Sequence of chain 33.Y:
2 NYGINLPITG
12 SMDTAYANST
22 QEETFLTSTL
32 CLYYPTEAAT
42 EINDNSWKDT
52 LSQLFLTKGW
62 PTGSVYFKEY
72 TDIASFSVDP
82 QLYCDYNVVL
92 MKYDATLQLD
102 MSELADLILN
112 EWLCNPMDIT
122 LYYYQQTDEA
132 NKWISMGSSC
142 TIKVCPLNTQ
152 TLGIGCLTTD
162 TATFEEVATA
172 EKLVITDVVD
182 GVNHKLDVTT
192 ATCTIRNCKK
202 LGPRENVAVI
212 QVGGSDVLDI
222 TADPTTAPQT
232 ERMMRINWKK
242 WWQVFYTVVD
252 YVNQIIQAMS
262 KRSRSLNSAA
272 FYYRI

Binding-site contacts:
Ligand atom O5 contacts residue ASN19 of chain 33.Y at 2.2 Å (h-bond).
Ligand atom C4 contacts residue ASN19 of chain 33.Y at 4.5 Å.
Ligand atom C8 contacts residue TYR17 of chain 33.Y at 4.0 Å (hydrophobic).
Ligand atom C1 contacts residue ASN19 of chain 33.Y at 1.9 Å.
Ligand atom C3 contacts residue ASN19 of chain 33.Y at 4.4 Å.
Ligand atom C2 contacts residue ASN19 of chain 33.Y at 3.4 Å.
Ligand atom O7 contacts residue ASN19 of chain 33.Y at 4.4 Å.
Ligand atom C6 contacts residue ASN19 of chain 33.Y at 4.1 Å.
Ligand atom O6 contacts residue ASN19 of chain 33.Y at 4.4 Å.
Ligand atom C5 contacts residue ASN19 of chain 33.Y at 3.3 Å.
Ligand atom N2 contacts residue ASN19 of chain 33.Y at 4.0 Å.

A small-molecule ligand and the protein it binds are described below.
Small molecule (SMILES): CC(=O)N[C@H]1[C@H](O[C@H]2[C@H](O)[C@@H](NC(C)=O)CO[C@@H]2CO)O[C@H](CO)[C@@H](O)[C@@H]1O